Binding-site contacts:
Ligand atom O3P contacts residue GLY370 of chain 1.A at 2.7 Å (h-bond).
Ligand atom O2 contacts residue ASP192 of chain 1.A at 3.0 Å (salt-bridge).
Ligand atom C1 contacts residue LYS164 of chain 1.A at 3.7 Å.
Ligand atom O1P contacts residue LYS164 of chain 1.A at 3.2 Å.
Ligand atom O6P contacts residue HIS316 of chain 1.A at 3.4 Å.
Ligand atom C5 contacts residue ASN112 of chain 2.B at 3.7 Å.
Ligand atom O3 contacts residue ASN112 of chain 2.B at 2.8 Å (h-bond).
Ligand atom O3P contacts residue TRP55 of chain 2.B at 3.4 Å.
Ligand atom O4P contacts residue ARG284 of chain 1.A at 3.1 Å (salt-bridge).
Ligand atom P1 contacts residue THR54 of chain 2.B at 3.6 Å.
Ligand atom O2P contacts residue GLY392 of chain 1.A at 2.8 Å (h-bond).
Ligand atom O5P contacts residue SER368 of chain 1.A at 3.0 Å (h-bond).
Ligand atom O5P contacts residue HIS316 of chain 1.A at 3.1 Å (h-bond).
Ligand atom O3 contacts residue GLU193 of chain 1.A at 2.8 Å (salt-bridge).
Ligand atom O1P contacts residue THR54 of chain 2.B at 2.7 Å (h-bond).
Ligand atom O1 contacts residue LYS164 of chain 1.A at 3.0 Å (salt-bridge).
Ligand atom O6P contacts residue ARG284 of chain 1.A at 2.6 Å (salt-bridge).
Ligand atom O4 contacts residue SER368 of chain 1.A at 2.7 Å (h-bond).
Ligand atom O3P contacts residue LYS323 of chain 1.A at 2.8 Å (salt-bridge).
Ligand atom P2 contacts residue HIS316 of chain 1.A at 3.8 Å.
Ligand atom O4 contacts residue GLY369 of chain 1.A at 3.3 Å (h-bond).
Ligand atom O1P contacts residue TRP55 of chain 2.B at 3.7 Å.
Ligand atom O2 contacts residue GLU193 of chain 1.A at 3.8 Å.
Ligand atom P1 contacts residue LYS323 of chain 1.A at 3.8 Å.
Ligand atom P2 contacts residue ARG284 of chain 1.A at 3.6 Å.
Ligand atom O2 contacts residue LYS164 of chain 1.A at 2.8 Å (salt-bridge).
Ligand atom O5 contacts residue HIS316 of chain 1.A at 3.8 Å.
Ligand atom C5 contacts residue LEU324 of chain 1.A at 3.3 Å (hydrophobic).
Ligand atom O2 contacts residue LYS166 of chain 1.A at 3.1 Å (salt-bridge).
Ligand atom C2 contacts residue LYS164 of chain 1.A at 3.7 Å.
Ligand atom O3 contacts residue HIS283 of chain 1.A at 3.8 Å.
Ligand atom O2P contacts residue GLY393 of chain 1.A at 3.9 Å.
Ligand atom C4 contacts residue SER368 of chain 1.A at 3.9 Å.
Ligand atom C1 contacts residue LYS323 of chain 1.A at 3.5 Å.
Ligand atom O3P contacts residue THR54 of chain 2.B at 3.7 Å.
Ligand atom O3P contacts residue GLY369 of chain 1.A at 3.3 Å.
Ligand atom C3 contacts residue ASN112 of chain 2.B at 3.8 Å.
Ligand atom O1P contacts residue GLY393 of chain 1.A at 2.8 Å (h-bond).
Ligand atom O1P contacts residue GLY392 of chain 1.A at 3.5 Å.
Ligand atom O4P contacts residue LEU324 of chain 1.A at 3.4 Å.

Sequence of chain 1.A:
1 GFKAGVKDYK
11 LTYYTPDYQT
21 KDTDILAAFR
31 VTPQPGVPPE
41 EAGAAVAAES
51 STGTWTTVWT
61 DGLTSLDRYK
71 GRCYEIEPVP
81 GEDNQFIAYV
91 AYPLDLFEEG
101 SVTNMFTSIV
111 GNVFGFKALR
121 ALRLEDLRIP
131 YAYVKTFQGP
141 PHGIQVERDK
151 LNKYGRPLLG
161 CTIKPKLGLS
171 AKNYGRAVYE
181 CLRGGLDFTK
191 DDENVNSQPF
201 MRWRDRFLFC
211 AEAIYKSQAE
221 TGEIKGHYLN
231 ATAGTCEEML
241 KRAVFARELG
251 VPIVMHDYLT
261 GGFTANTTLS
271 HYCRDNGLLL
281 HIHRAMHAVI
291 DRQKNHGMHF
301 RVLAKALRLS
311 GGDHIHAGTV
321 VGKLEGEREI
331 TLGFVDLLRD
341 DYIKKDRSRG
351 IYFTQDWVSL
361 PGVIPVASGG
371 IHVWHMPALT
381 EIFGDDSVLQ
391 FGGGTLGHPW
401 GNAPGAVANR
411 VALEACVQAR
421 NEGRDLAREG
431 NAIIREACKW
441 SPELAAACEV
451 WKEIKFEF

A small-molecule ligand and the protein it binds are described below.
Small molecule (SMILES): O=C(COP(=O)(O)O)[C@H](O)[C@H](O)COP(=O)(O)O

Sequence of chain 2.B:
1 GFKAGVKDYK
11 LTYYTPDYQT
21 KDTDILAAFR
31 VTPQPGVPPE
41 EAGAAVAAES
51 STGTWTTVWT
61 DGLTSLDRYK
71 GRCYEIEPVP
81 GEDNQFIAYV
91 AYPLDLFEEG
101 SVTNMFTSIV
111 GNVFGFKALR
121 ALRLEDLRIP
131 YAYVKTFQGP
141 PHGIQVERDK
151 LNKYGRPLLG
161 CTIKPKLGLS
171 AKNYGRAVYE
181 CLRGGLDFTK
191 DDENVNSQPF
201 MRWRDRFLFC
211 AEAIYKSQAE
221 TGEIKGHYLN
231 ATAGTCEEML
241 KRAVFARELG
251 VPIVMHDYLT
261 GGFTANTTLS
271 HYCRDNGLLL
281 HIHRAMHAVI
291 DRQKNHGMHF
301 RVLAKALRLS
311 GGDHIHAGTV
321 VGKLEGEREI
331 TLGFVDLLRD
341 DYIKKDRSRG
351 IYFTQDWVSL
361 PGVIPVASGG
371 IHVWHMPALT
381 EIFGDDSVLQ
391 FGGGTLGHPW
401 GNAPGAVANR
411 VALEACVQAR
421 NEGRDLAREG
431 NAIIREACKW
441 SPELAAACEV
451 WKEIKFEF